The protein below binds the small molecule below.
Small molecule (SMILES): NCCc1c[nH]c2ccc(O)cc12

Sequence of chain 1.CA:
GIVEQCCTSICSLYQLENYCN

Sequence of chain 2.FA:
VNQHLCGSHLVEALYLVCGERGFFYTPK

Sequence of chain 1.DA:
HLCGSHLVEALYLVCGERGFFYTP

Binding-site contacts:
Ligand atom CH2 contacts residue LEU13 of chain 2.EA at 3.9 Å (hydrophobic).
Ligand atom CD1 contacts residue TYR14 of chain 1.CA at 4.5 Å (hydrophobic).
Ligand atom CB contacts residue LEU13 of chain 2.EA at 4.5 Å (hydrophobic).
Ligand atom CZ3 contacts residue LEU13 of chain 2.EA at 3.8 Å (hydrophobic).
Ligand atom CG contacts residue TYR14 of chain 2.EA at 4.1 Å (hydrophobic).
Ligand atom CE2 contacts residue TYR14 of chain 1.CA at 3.5 Å (hydrophobic).
Ligand atom CE2 contacts residue GLU17 of chain 1.CA at 4.3 Å.
Ligand atom CZ2 contacts residue LEU13 of chain 1.CA at 3.4 Å (hydrophobic).
Ligand atom OH contacts residue GLU17 of chain 2.EA at 3.7 Å.
Ligand atom NZ contacts residue LEU13 of chain 2.EA at 4.0 Å.
Ligand atom CG contacts residue TYR14 of chain 1.CA at 4.4 Å (hydrophobic).
Ligand atom CH2 contacts residue LEU13 of chain 1.CA at 3.6 Å (hydrophobic).
Ligand atom NE1 contacts residue LEU13 of chain 1.CA at 4.0 Å.
Ligand atom CE3 contacts residue TYR14 of chain 1.CA at 3.9 Å (hydrophobic).
Ligand atom OH contacts residue VAL18 of chain 2.FA at 4.4 Å.
Ligand atom CD2 contacts residue TYR14 of chain 1.CA at 3.7 Å (hydrophobic).
Ligand atom CD1 contacts residue GLU17 of chain 1.CA at 2.7 Å.
Ligand atom CA contacts residue TYR14 of chain 2.EA at 3.4 Å (hydrophobic).
Ligand atom NE1 contacts residue VAL18 of chain 1.DA at 4.2 Å.
Ligand atom CE2 contacts residue LEU13 of chain 1.CA at 4.2 Å (hydrophobic).
Ligand atom CE3 contacts residue LEU13 of chain 2.EA at 3.5 Å (hydrophobic).
Ligand atom CB contacts residue TYR14 of chain 2.EA at 2.9 Å (hydrophobic).
Ligand atom CG contacts residue GLU17 of chain 1.CA at 4.0 Å.
Ligand atom NE1 contacts residue GLU17 of chain 1.CA at 2.9 Å (salt-bridge).
Ligand atom CD1 contacts residue LEU13 of chain 2.EA at 4.1 Å (hydrophobic).
Ligand atom NZ contacts residue TYR14 of chain 2.EA at 3.3 Å.
Ligand atom OH contacts residue TYR14 of chain 1.CA at 3.5 Å (h-bond).
Ligand atom CZ3 contacts residue TYR14 of chain 1.CA at 3.5 Å (hydrophobic).
Ligand atom CZ2 contacts residue TYR14 of chain 1.CA at 3.6 Å (hydrophobic).
Ligand atom CA contacts residue GLU17 of chain 1.CA at 3.8 Å.
Ligand atom NE1 contacts residue LEU13 of chain 2.EA at 3.9 Å.
Ligand atom OH contacts residue LEU13 of chain 2.EA at 4.4 Å.
Ligand atom CZ2 contacts residue LEU13 of chain 2.EA at 3.7 Å (hydrophobic).
Ligand atom CE2 contacts residue LEU13 of chain 2.EA at 3.4 Å (hydrophobic).
Ligand atom CG contacts residue LEU13 of chain 2.EA at 3.7 Å (hydrophobic).
Ligand atom CH2 contacts residue TYR14 of chain 1.CA at 3.5 Å (hydrophobic).
Ligand atom NE1 contacts residue TYR14 of chain 1.CA at 3.8 Å.
Ligand atom CD2 contacts residue LEU13 of chain 2.EA at 3.2 Å (hydrophobic).

Sequence of chain 2.EA:
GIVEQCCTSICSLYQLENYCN